Binding-site contacts:
Ligand atom O6 contacts residue GLY99 of chain 1.D at 4.3 Å.
Ligand atom C4 contacts residue TYR15 of chain 1.D at 3.9 Å (hydrophobic).
Ligand atom C3 contacts residue VAL97 of chain 1.D at 3.9 Å (hydrophobic).
Ligand atom C4 contacts residue VAL97 of chain 1.D at 4.3 Å (hydrophobic).
Ligand atom C4 contacts residue ARG166 of chain 1.D at 3.8 Å.
Ligand atom O6 contacts residue ARG166 of chain 1.D at 3.3 Å (salt-bridge).
Ligand atom C4 contacts residue THR148 of chain 1.D at 3.3 Å.
Ligand atom C1 contacts residue PHE197 of chain 1.D at 4.4 Å (hydrophobic).
Ligand atom C3 contacts residue TYR15 of chain 1.D at 4.2 Å (hydrophobic).
Ligand atom C3 contacts residue THR98 of chain 1.D at 3.5 Å.
Ligand atom C2 contacts residue TYR15 of chain 1.D at 3.9 Å (hydrophobic).
Ligand atom O5 contacts residue TYR15 of chain 1.D at 4.3 Å.
Ligand atom C4 contacts residue THR98 of chain 1.D at 3.5 Å.
Ligand atom O6 contacts residue THR98 of chain 1.D at 3.0 Å (h-bond).
Ligand atom C3 contacts residue ARG166 of chain 1.D at 4.1 Å.
Ligand atom C1 contacts residue TYR15 of chain 1.D at 4.5 Å (hydrophobic).
Ligand atom C4 contacts residue PHE147 of chain 1.D at 4.4 Å (hydrophobic).

The protein below binds the small molecule below.
Small molecule (SMILES): C[C@@H](O)[C@@H](C)O

Sequence of chain 1.D:
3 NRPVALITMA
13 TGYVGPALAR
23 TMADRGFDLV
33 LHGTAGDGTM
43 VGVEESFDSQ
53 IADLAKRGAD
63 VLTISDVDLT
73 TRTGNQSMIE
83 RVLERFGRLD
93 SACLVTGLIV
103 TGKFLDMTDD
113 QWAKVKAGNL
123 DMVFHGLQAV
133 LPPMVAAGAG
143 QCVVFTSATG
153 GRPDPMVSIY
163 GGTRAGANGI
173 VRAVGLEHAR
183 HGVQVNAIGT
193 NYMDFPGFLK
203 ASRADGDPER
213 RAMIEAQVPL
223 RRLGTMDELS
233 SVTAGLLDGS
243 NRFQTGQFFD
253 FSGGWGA